Sequence of chain 2.A:
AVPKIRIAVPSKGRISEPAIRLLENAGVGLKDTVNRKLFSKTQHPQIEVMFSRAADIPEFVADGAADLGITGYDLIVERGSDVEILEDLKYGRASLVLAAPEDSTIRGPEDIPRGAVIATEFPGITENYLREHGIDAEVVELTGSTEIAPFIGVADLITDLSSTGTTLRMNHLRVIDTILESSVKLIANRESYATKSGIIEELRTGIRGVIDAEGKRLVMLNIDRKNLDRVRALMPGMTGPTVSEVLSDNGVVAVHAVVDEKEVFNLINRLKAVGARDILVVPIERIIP

Sequence of chain 3.A:
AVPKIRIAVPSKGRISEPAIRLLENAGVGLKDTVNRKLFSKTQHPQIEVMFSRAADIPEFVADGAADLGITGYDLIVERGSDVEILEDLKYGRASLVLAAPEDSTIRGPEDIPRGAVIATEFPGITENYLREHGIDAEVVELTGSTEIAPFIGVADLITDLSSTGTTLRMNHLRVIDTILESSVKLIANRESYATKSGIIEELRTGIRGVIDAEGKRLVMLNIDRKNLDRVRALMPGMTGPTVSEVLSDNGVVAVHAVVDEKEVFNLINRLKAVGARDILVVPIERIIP

This small molecule binds to this protein.
Small molecule (SMILES): N[C@@H](Cc1c[nH]c[nH+]1)C(=O)O

Binding-site contacts:
Ligand atom CD2 contacts residue ASN222 of chain 2.A at 3.3 Å.
Ligand atom CG contacts residue ASN222 of chain 2.A at 3.8 Å.
Ligand atom CA contacts residue ASN222 of chain 2.A at 4.2 Å.
Ligand atom O contacts residue ALA257 of chain 3.A at 3.9 Å.
Ligand atom N contacts residue GLY240 of chain 3.A at 2.8 Å (h-bond).
Ligand atom CE1 contacts residue ASN222 of chain 2.A at 3.6 Å.
Ligand atom C contacts residue MET238 of chain 3.A at 3.4 Å (hydrophobic).
Ligand atom NE2 contacts residue LEU221 of chain 2.A at 3.8 Å.
Ligand atom CE1 contacts residue ASP278 of chain 2.A at 4.0 Å.
Ligand atom N contacts residue ASN222 of chain 2.A at 3.1 Å (h-bond).
Ligand atom CB contacts residue THR242 of chain 3.A at 3.7 Å.
Ligand atom O contacts residue VAL258 of chain 3.A at 3.2 Å (h-bond).
Ligand atom CD2 contacts residue ASP278 of chain 2.A at 3.8 Å.
Ligand atom O contacts residue GLY237 of chain 3.A at 3.4 Å.
Ligand atom ND1 contacts residue LEU280 of chain 2.A at 4.1 Å.
Ligand atom ND1 contacts residue THR242 of chain 3.A at 4.1 Å.
Ligand atom CG contacts residue LEU280 of chain 2.A at 4.0 Å (hydrophobic).
Ligand atom OXT contacts residue GLY240 of chain 3.A at 3.4 Å (h-bond).
Ligand atom CA contacts residue THR242 of chain 3.A at 3.5 Å.
Ligand atom CB contacts residue VAL258 of chain 3.A at 4.1 Å (hydrophobic).
Ligand atom NE2 contacts residue ASN222 of chain 2.A at 3.6 Å (h-bond).
Ligand atom OXT contacts residue MET238 of chain 3.A at 3.1 Å (h-bond).
Ligand atom CE1 contacts residue LEU221 of chain 2.A at 3.4 Å (hydrophobic).
Ligand atom OXT contacts residue ASN222 of chain 2.A at 2.7 Å (h-bond).
Ligand atom N contacts residue THR242 of chain 3.A at 2.6 Å (h-bond).
Ligand atom CE1 contacts residue MET220 of chain 2.A at 3.7 Å (hydrophobic).
Ligand atom CA contacts residue HIS256 of chain 3.A at 3.8 Å.
Ligand atom CD2 contacts residue LEU280 of chain 2.A at 3.8 Å (hydrophobic).
Ligand atom NE2 contacts residue ASP278 of chain 2.A at 3.0 Å (salt-bridge).
Ligand atom N contacts residue VAL246 of chain 2.A at 4.0 Å.
Ligand atom CA contacts residue GLY240 of chain 3.A at 3.3 Å.
Ligand atom ND1 contacts residue ASN222 of chain 2.A at 3.6 Å.
Ligand atom NE2 contacts residue LEU280 of chain 2.A at 3.8 Å.
Ligand atom O contacts residue MET238 of chain 3.A at 2.8 Å (h-bond).
Ligand atom CE1 contacts residue LEU280 of chain 2.A at 4.1 Å (hydrophobic).
Ligand atom CA contacts residue ALA257 of chain 3.A at 4.1 Å (hydrophobic).
Ligand atom C contacts residue GLY240 of chain 3.A at 3.5 Å.
Ligand atom C contacts residue ASN222 of chain 2.A at 3.7 Å.
Ligand atom CD2 contacts residue VAL258 of chain 3.A at 4.1 Å (hydrophobic).
Ligand atom OXT contacts residue THR239 of chain 3.A at 3.1 Å (h-bond).